Binding-site contacts:
Ligand atom C8 contacts residue ASN154 of chain 50.A at 3.9 Å.
Ligand atom O5 contacts residue SER156 of chain 50.A at 3.9 Å.
Ligand atom C3 contacts residue ASN154 of chain 50.A at 3.9 Å.
Ligand atom O7 contacts residue ASN154 of chain 50.A at 3.6 Å.
Ligand atom C2 contacts residue SER156 of chain 50.A at 4.3 Å.
Ligand atom N2 contacts residue ASN154 of chain 50.A at 3.0 Å (h-bond).
Ligand atom C2 contacts residue ASN154 of chain 50.A at 2.5 Å.
Ligand atom C4 contacts residue ASN154 of chain 50.A at 4.2 Å.
Ligand atom N2 contacts residue SER156 of chain 50.A at 4.2 Å.
Ligand atom C1 contacts residue ASN154 of chain 50.A at 1.4 Å.
Ligand atom O5 contacts residue ASN154 of chain 50.A at 2.4 Å (h-bond).
Ligand atom C1 contacts residue SER156 of chain 50.A at 3.3 Å.
Ligand atom C7 contacts residue ASN154 of chain 50.A at 3.4 Å.
Ligand atom C5 contacts residue ASN154 of chain 50.A at 3.6 Å.
Ligand atom C5 contacts residue SER156 of chain 50.A at 3.9 Å.

Sequence of chain 50.A:
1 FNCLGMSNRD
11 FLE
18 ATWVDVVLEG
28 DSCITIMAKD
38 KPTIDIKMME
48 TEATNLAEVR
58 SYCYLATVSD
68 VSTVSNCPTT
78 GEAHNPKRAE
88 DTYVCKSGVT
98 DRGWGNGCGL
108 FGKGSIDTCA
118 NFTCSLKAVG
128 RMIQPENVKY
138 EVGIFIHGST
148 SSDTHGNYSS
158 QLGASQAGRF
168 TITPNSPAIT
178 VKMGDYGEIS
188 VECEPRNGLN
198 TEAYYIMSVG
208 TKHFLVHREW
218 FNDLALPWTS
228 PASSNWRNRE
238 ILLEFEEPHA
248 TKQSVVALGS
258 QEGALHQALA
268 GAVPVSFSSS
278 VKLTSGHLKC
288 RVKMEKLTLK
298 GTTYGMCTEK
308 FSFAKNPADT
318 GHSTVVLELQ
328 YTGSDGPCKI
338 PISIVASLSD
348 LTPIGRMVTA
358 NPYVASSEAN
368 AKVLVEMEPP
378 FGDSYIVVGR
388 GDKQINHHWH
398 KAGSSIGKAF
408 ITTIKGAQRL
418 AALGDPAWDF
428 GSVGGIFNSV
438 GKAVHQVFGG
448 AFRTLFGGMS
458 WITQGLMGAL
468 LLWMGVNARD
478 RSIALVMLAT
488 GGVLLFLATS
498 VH

A protein and the small-molecule ligand that binds it are described below.
Small molecule (SMILES): CC(=O)N[C@@H]1[C@@H](O)[C@H](O)[C@@H](CO)O[C@H]1O